A small-molecule ligand and the protein it binds are described below.
Small molecule (SMILES): CCCNC(=O)c1ccc(S(N)(=O)=O)cc1

Sequence of chain 1.A:
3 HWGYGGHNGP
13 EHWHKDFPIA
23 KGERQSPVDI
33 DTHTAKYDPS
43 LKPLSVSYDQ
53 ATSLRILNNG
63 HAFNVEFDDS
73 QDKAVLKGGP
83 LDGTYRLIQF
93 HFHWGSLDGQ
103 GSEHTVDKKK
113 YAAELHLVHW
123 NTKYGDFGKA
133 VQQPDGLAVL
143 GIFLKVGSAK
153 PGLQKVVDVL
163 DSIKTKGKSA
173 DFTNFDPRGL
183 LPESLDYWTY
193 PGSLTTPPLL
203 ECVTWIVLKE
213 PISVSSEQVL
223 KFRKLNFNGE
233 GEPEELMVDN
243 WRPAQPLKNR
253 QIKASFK

Binding-site contacts:
Ligand atom O7 contacts residue GLY181 of chain 1.A at 3.5 Å.
Ligand atom C7 contacts residue ASP178 of chain 1.A at 4.1 Å.
Ligand atom C5 contacts residue ARG180 of chain 1.A at 4.0 Å.
Ligand atom C1' contacts residue ASP178 of chain 1.A at 3.4 Å.
Ligand atom N contacts residue ASP178 of chain 1.A at 3.0 Å (salt-bridge).
Ligand atom C7 contacts residue ARG180 of chain 1.A at 4.0 Å.
Ligand atom C1' contacts residue GLY181 of chain 1.A at 3.5 Å.
Ligand atom C1 contacts residue ARG180 of chain 1.A at 4.1 Å.
Ligand atom C1' contacts residue ARG180 of chain 1.A at 4.5 Å.
Ligand atom C2' contacts residue ASP178 of chain 1.A at 3.6 Å.
Ligand atom O7 contacts residue ARG180 of chain 1.A at 4.3 Å.
Ligand atom C6 contacts residue ASP178 of chain 1.A at 4.0 Å.
Ligand atom N contacts residue ARG180 of chain 1.A at 4.0 Å.
Ligand atom N contacts residue GLY181 of chain 1.A at 3.5 Å (h-bond).
Ligand atom C7 contacts residue GLY181 of chain 1.A at 3.8 Å.
Ligand atom C6 contacts residue ARG180 of chain 1.A at 3.7 Å.